This protein binds this small molecule.
Small molecule (SMILES): CC(=O)N[C@@H]1[C@@H](O)[C@H](O)[C@@H](CO)O[C@H]1O

Binding-site contacts:
Ligand atom C1 contacts residue LEU123 of chain 1.A at 4.0 Å (hydrophobic).
Ligand atom C8 contacts residue ILE34 of chain 1.A at 4.2 Å (hydrophobic).
Ligand atom O6 contacts residue LEU123 of chain 1.A at 4.1 Å.
Ligand atom C5 contacts residue LEU123 of chain 1.A at 4.2 Å (hydrophobic).
Ligand atom C7 contacts residue GLY15 of chain 1.A at 4.4 Å.
Ligand atom O7 contacts residue ILE34 of chain 1.A at 3.8 Å.
Ligand atom C3 contacts residue ASN17 of chain 1.A at 3.9 Å.
Ligand atom C8 contacts residue ALA36 of chain 1.A at 3.8 Å (hydrophobic).
Ligand atom C5 contacts residue ASN17 of chain 1.A at 3.9 Å.
Ligand atom O5 contacts residue LEU123 of chain 1.A at 3.4 Å.
Ligand atom N2 contacts residue GLY15 of chain 1.A at 3.9 Å.
Ligand atom C8 contacts residue GLY15 of chain 1.A at 3.8 Å.
Ligand atom C6 contacts residue LEU123 of chain 1.A at 4.2 Å (hydrophobic).
Ligand atom C7 contacts residue ILE34 of chain 1.A at 4.3 Å (hydrophobic).
Ligand atom O5 contacts residue ASN17 of chain 1.A at 2.7 Å (h-bond).
Ligand atom C2 contacts residue ASN17 of chain 1.A at 2.5 Å.
Ligand atom C8 contacts residue THR35 of chain 1.A at 3.9 Å.
Ligand atom O7 contacts residue ASN17 of chain 1.A at 4.0 Å.
Ligand atom N2 contacts residue ASN17 of chain 1.A at 2.7 Å (h-bond).
Ligand atom C1 contacts residue ASN17 of chain 1.A at 1.7 Å.
Ligand atom C7 contacts residue ASN17 of chain 1.A at 3.6 Å.

Sequence of chain 1.A:
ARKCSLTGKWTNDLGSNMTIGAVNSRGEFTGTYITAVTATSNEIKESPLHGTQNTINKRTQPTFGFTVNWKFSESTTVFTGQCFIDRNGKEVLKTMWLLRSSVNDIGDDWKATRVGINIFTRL